Sequence of chain 1.A:
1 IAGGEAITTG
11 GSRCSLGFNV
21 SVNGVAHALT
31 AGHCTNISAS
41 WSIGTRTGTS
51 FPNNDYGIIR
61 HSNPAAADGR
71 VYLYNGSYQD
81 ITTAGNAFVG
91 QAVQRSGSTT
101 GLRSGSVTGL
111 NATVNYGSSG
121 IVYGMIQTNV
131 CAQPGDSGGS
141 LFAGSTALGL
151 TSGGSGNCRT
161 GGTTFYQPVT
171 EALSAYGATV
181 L

This small molecule binds to this protein.
Small molecule (SMILES): CC(C)C[C@H](NC(=O)[C@@H](NC(=O)N[C@@H](C[C@H]1C=CCCC1)C(=O)O)[C@@H]1CCNC(=N)N1)C(=O)N[C@H](C=O)Cc1ccccc1

Binding-site contacts:
Ligand atom O contacts residue SER155 of chain 1.A at 3.3 Å.
Ligand atom CB contacts residue SER137 of chain 1.A at 2.8 Å.
Ligand atom O contacts residue GLY135 of chain 1.A at 2.9 Å (h-bond).
Ligand atom C7 contacts residue GLY154 of chain 1.A at 3.5 Å.
Ligand atom CE2 contacts residue GLY154 of chain 1.A at 3.5 Å.
Ligand atom O contacts residue GLY154 of chain 1.A at 2.9 Å (h-bond).
Ligand atom CE1 contacts residue PHE165 of chain 1.A at 3.5 Å (hydrophobic).
Ligand atom CE1 contacts residue VAL114 of chain 1.A at 3.7 Å (hydrophobic).
Ligand atom C contacts residue HIS33 of chain 1.A at 3.7 Å.
Ligand atom C contacts residue TYR116 of chain 1.A at 3.7 Å (hydrophobic).
Ligand atom N contacts residue GLY154 of chain 1.A at 2.8 Å (h-bond).
Ligand atom N contacts residue SER152 of chain 1.A at 2.8 Å (h-bond).
Ligand atom CB contacts residue GLN133 of chain 1.A at 3.6 Å.
Ligand atom CD1 contacts residue VAL114 of chain 1.A at 3.6 Å (hydrophobic).
Ligand atom CD1 contacts residue GLN133 of chain 1.A at 3.5 Å.
Ligand atom O3 contacts residue TYR116 of chain 1.A at 3.7 Å.
Ligand atom CZ contacts residue ALA132 of chain 1.A at 3.5 Å (hydrophobic).
Ligand atom N contacts residue SER137 of chain 1.A at 2.8 Å (h-bond).
Ligand atom CD1 contacts residue PRO134 of chain 1.A at 3.6 Å (hydrophobic).
Ligand atom O contacts residue GLY153 of chain 1.A at 3.1 Å.
Ligand atom N contacts residue GLY154 of chain 1.A at 3.2 Å (h-bond).
Ligand atom CE2 contacts residue GLY153 of chain 1.A at 3.7 Å.
Ligand atom CZ contacts residue SER155 of chain 1.A at 3.6 Å.
Ligand atom O contacts residue GLY154 of chain 1.A at 3.7 Å.
Ligand atom CD1 contacts residue SER119 of chain 1.A at 3.3 Å.
Ligand atom CA contacts residue SER137 of chain 1.A at 2.3 Å.
Ligand atom CA contacts residue SER152 of chain 1.A at 3.4 Å.
Ligand atom N contacts residue GLY153 of chain 1.A at 3.6 Å.
Ligand atom O contacts residue TYR116 of chain 1.A at 3.6 Å.
Ligand atom CD2 contacts residue HIS33 of chain 1.A at 3.4 Å.
Ligand atom CD2 contacts residue ALA132 of chain 1.A at 3.6 Å (hydrophobic).
Ligand atom O contacts residue SER137 of chain 1.A at 2.5 Å (h-bond).
Ligand atom CD2 contacts residue GLY153 of chain 1.A at 3.5 Å.
Ligand atom O contacts residue PRO134 of chain 1.A at 3.7 Å.
Ligand atom C contacts residue SER152 of chain 1.A at 3.6 Å.
Ligand atom C contacts residue SER137 of chain 1.A at 1.6 Å.
Ligand atom CD2 contacts residue TYR116 of chain 1.A at 3.3 Å (hydrophobic).
Ligand atom O contacts residue ASP136 of chain 1.A at 3.4 Å (salt-bridge).
Ligand atom CZ contacts residue PHE165 of chain 1.A at 3.5 Å (hydrophobic).
Ligand atom CD2 contacts residue SER152 of chain 1.A at 3.6 Å.